The small molecule below binds the protein below.
Small molecule (SMILES): Cc1cn([C@H]2C[C@H](O[P](=O)(O)OC[C@H]3O[C@@H](n4cnc5c(N)ncnc54)C[C@@H]3O[P](=O)(O)OC[C@H]3O[C@@H](n4ccc(N)nc4=O)C[C@@H]3O)[C@@H](CO[P](=O)(O)O[C@H]3C[C@H](n4cnc5c(=O)nc(N)[nH]c54)O[C@@H]3CO[P](=O)(O)O[C@H]3C[C@H](n4cnc5c(N)ncnc54)O[C@@H]3CO[P](=O)(O)O[C@H]3C[C@H](n4ccc(N)nc4=O)O[C@@H]3CO)O2)c(=O)[nH]c1=O

Binding-site contacts:
Ligand atom OP1 contacts residue THR108 of chain 1.A at 2.8 Å (h-bond).
Ligand atom O6 contacts residue DC4 of chain 1.D at 2.8 Å (h-bond).
Ligand atom O2 contacts residue DG6 of chain 1.D at 3.0 Å (h-bond).
Ligand atom OP2 contacts residue THR106 of chain 1.A at 3.3 Å (h-bond).
Ligand atom O2 contacts residue DA3 of chain 1.D at 3.3 Å.
Ligand atom O2 contacts residue DG1 of chain 1.D at 2.7 Å (h-bond).
Ligand atom C2 contacts residue DT2 of chain 1.D at 3.3 Å.
Ligand atom OP2 contacts residue LYS107 of chain 1.A at 3.0 Å (salt-bridge).
Ligand atom N3 contacts residue DA3 of chain 1.D at 2.7 Å (h-bond).
Ligand atom OP1 contacts residue ASP189 of chain 1.A at 2.7 Å (salt-bridge).
Ligand atom OP2 contacts residue NA1 of chain 1.E at 3.4 Å (h-bond).
Ligand atom N2 contacts residue DC4 of chain 1.D at 2.9 Å (h-bond).
Ligand atom C2 contacts residue TYR265 of chain 1.A at 3.2 Å (hydrophobic).
Ligand atom O4 contacts residue DA3 of chain 1.D at 3.2 Å (h-bond).
Ligand atom N6 contacts residue DT2 of chain 1.D at 3.0 Å (h-bond).
Ligand atom C4 contacts residue DG6 of chain 1.D at 3.4 Å.
Ligand atom N1 contacts residue DT2 of chain 1.D at 2.7 Å (h-bond).
Ligand atom N3 contacts residue TYR265 of chain 1.A at 2.4 Å (h-bond).
Ligand atom N1 contacts residue DT5 of chain 1.D at 2.8 Å (h-bond).
Ligand atom N3 contacts residue DG6 of chain 1.D at 3.1 Å (h-bond).
Ligand atom N3 contacts residue DG1 of chain 1.D at 2.8 Å (h-bond).
Ligand atom N4 contacts residue DG1 of chain 1.D at 3.0 Å (h-bond).
Ligand atom O2 contacts residue ASN273 of chain 1.A at 3.1 Å (h-bond).
Ligand atom O5' contacts residue GLY105 of chain 1.A at 3.3 Å (h-bond).
Ligand atom OP1 contacts residue TRP102 of chain 1.A at 2.9 Å (h-bond).
Ligand atom OP1 contacts residue ARG248 of chain 1.A at 3.0 Å (salt-bridge).
Ligand atom C4 contacts residue TYR265 of chain 1.A at 3.4 Å (hydrophobic).
Ligand atom OP1 contacts residue ASP187 of chain 1.A at 2.7 Å (salt-bridge).
Ligand atom N1 contacts residue DC4 of chain 1.D at 2.9 Å (h-bond).
Ligand atom O3' contacts residue TRP102 of chain 1.A at 3.4 Å.
Ligand atom C2 contacts residue DG6 of chain 1.D at 3.3 Å.
Ligand atom OP1 contacts residue NA1 of chain 1.E at 2.8 Å (h-bond).
Ligand atom OP1 contacts residue GLY105 of chain 1.A at 2.8 Å (h-bond).
Ligand atom C2' contacts residue TYR265 of chain 1.A at 3.3 Å (hydrophobic).
Ligand atom OP1 contacts residue GLY103 of chain 1.A at 2.8 Å (h-bond).
Ligand atom N3 contacts residue DG6 of chain 1.D at 2.8 Å (h-bond).
Ligand atom N4 contacts residue DG6 of chain 1.D at 2.8 Å (h-bond).
Ligand atom C1' contacts residue TYR265 of chain 1.A at 3.4 Å (hydrophobic).
Ligand atom N2 contacts residue DT5 of chain 1.D at 3.3 Å (h-bond).
Ligand atom N6 contacts residue DT5 of chain 1.D at 3.0 Å (h-bond).

Sequence of chain 1.A:
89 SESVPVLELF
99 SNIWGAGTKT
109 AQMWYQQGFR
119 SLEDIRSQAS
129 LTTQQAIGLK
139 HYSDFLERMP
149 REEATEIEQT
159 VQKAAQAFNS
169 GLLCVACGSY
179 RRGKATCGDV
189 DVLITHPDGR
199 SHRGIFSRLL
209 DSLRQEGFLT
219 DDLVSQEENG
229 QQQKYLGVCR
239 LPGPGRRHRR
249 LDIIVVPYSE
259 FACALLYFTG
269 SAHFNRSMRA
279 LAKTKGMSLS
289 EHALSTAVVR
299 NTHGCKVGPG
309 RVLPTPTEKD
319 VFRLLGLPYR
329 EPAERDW